Sequence of chain 1.E:
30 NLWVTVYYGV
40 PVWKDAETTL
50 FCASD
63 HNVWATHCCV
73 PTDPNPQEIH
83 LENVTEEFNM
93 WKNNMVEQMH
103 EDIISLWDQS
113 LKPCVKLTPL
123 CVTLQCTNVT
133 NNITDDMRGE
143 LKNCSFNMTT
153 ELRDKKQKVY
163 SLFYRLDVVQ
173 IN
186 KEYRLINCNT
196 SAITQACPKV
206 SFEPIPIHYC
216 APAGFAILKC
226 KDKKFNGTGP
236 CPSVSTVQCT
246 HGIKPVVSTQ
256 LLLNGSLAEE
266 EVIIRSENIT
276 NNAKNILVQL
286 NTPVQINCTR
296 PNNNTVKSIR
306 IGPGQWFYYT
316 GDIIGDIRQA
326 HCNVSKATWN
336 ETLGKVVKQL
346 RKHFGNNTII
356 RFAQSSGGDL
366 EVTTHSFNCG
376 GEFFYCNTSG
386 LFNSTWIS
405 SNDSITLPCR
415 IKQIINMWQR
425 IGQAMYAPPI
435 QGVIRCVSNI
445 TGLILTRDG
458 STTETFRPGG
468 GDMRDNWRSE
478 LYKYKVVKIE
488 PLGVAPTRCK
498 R

The small molecule below binds the protein below.
Small molecule (SMILES): CC(=O)N[C@H]1[C@H](O[C@H]2[C@H](O)[C@@H](NC(C)=O)CO[C@@H]2CO)O[C@H](CO)[C@@H](O)[C@@H]1O

Binding-site contacts:
Ligand atom C8 contacts residue SER442 of chain 1.E at 4.3 Å.
Ligand atom C7 contacts residue NAG1 of chain 1.Z at 4.5 Å.
Ligand atom O5 contacts residue ASN443 of chain 1.E at 2.5 Å (h-bond).
Ligand atom C3 contacts residue ASN443 of chain 1.E at 3.9 Å.
Ligand atom C8 contacts residue VAL441 of chain 1.E at 4.2 Å (hydrophobic).
Ligand atom C8 contacts residue NAG1 of chain 1.Z at 3.1 Å.
Ligand atom C1 contacts residue ASN443 of chain 1.E at 1.5 Å.
Ligand atom C4 contacts residue ASN443 of chain 1.E at 4.4 Å.
Ligand atom C2 contacts residue ASN443 of chain 1.E at 2.5 Å.
Ligand atom C8 contacts residue ASN259 of chain 1.E at 3.4 Å.
Ligand atom O7 contacts residue ASN259 of chain 1.E at 4.4 Å.
Ligand atom N2 contacts residue ASN443 of chain 1.E at 2.9 Å (h-bond).
Ligand atom C7 contacts residue ASN259 of chain 1.E at 4.2 Å.
Ligand atom O7 contacts residue ASN443 of chain 1.E at 3.6 Å (h-bond).
Ligand atom C7 contacts residue ASN443 of chain 1.E at 3.4 Å.
Ligand atom C5 contacts residue ASN443 of chain 1.E at 3.8 Å.
Ligand atom O5 contacts residue PRO288 of chain 1.E at 4.2 Å.
Ligand atom C8 contacts residue ASN443 of chain 1.E at 4.3 Å.